Sequence of chain 2.A:
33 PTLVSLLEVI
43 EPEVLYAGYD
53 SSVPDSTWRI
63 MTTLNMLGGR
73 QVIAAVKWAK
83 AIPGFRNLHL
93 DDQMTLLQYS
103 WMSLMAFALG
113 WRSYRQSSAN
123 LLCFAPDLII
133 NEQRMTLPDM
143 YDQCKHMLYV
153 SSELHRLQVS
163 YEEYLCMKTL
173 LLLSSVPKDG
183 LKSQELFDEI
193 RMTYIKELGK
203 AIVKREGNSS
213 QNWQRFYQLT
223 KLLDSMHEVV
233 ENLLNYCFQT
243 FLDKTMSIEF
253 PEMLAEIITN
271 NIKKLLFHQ

Sequence of chain 1.A:
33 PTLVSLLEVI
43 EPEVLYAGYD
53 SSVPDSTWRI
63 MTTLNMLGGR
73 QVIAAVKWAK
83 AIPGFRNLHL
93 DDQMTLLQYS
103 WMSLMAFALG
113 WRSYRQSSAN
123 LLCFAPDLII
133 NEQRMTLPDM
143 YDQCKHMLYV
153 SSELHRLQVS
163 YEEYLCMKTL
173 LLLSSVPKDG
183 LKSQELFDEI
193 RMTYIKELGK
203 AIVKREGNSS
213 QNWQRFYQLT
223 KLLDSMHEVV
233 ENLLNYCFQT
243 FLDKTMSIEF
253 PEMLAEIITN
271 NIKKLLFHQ

A protein and the small-molecule ligand that binds it are described below.
Small molecule (SMILES): CC#C[C@]1(O)CC[C@H]2[C@@H]3CCC4=CC(=O)CCC4=C3[C@@H](c3ccc(N(C)C)cc3)C[C@@]21C

Binding-site contacts:
Ligand atom C3 contacts residue MET107 of chain 1.A at 3.6 Å (hydrophobic).
Ligand atom C6 contacts residue GLN73 of chain 1.A at 3.8 Å.
Ligand atom C23 contacts residue GLY70 of chain 1.A at 3.8 Å.
Ligand atom O30 contacts residue PHE126 of chain 1.A at 3.7 Å.
Ligand atom C30 contacts residue MET149 of chain 1.A at 3.7 Å (hydrophobic).
Ligand atom C16 contacts residue LEU235 of chain 1.A at 3.8 Å (hydrophobic).
Ligand atom C3 contacts residue LEU111 of chain 1.A at 3.6 Å (hydrophobic).
Ligand atom C31 contacts residue GLN145 of chain 1.A at 3.3 Å.
Ligand atom C29 contacts residue PHE240 of chain 1.A at 3.7 Å (hydrophobic).
Ligand atom C30 contacts residue GLN145 of chain 1.A at 3.6 Å.
Ligand atom C30 contacts residue MET63 of chain 1.A at 3.8 Å (hydrophobic).
Ligand atom C22 contacts residue GLY70 of chain 1.A at 3.8 Å.
Ligand atom C25 contacts residue PHE243 of chain 2.A at 3.7 Å (hydrophobic).
Ligand atom C15 contacts residue MET149 of chain 1.A at 3.8 Å (hydrophobic).
Ligand atom C1 contacts residue PHE126 of chain 1.A at 3.0 Å (hydrophobic).
Ligand atom C22 contacts residue MET107 of chain 1.A at 3.8 Å (hydrophobic).
Ligand atom O3 contacts residue MET63 of chain 1.A at 3.6 Å.
Ligand atom C24 contacts residue PHE243 of chain 2.A at 3.6 Å (hydrophobic).
Ligand atom C2 contacts residue PHE126 of chain 1.A at 3.4 Å (hydrophobic).
Ligand atom C31 contacts residue MET149 of chain 1.A at 3.6 Å (hydrophobic).
Ligand atom C9 contacts residue MET104 of chain 1.A at 3.8 Å (hydrophobic).
Ligand atom C19 contacts residue PHE243 of chain 2.A at 3.1 Å (hydrophobic).
Ligand atom C7 contacts residue MET107 of chain 1.A at 3.6 Å (hydrophobic).
Ligand atom C25 contacts residue ASN67 of chain 1.A at 3.8 Å.
Ligand atom C15 contacts residue LEU235 of chain 1.A at 3.6 Å (hydrophobic).
Ligand atom C17 contacts residue GLN145 of chain 1.A at 3.4 Å.
Ligand atom C18 contacts residue LEU66 of chain 1.A at 3.6 Å (hydrophobic).
Ligand atom C23 contacts residue TRP103 of chain 1.A at 3.6 Å (hydrophobic).
Ligand atom C8 contacts residue MET104 of chain 1.A at 3.6 Å (hydrophobic).
Ligand atom O30 contacts residue ARG114 of chain 1.A at 2.8 Å (salt-bridge).
Ligand atom C26 contacts residue ASN67 of chain 1.A at 3.8 Å.
Ligand atom C1 contacts residue LEU66 of chain 1.A at 3.5 Å (hydrophobic).
Ligand atom C23 contacts residue PHE243 of chain 2.A at 3.8 Å (hydrophobic).
Ligand atom O3 contacts residue GLN145 of chain 1.A at 2.7 Å (h-bond).
Ligand atom C26 contacts residue LEU66 of chain 1.A at 3.2 Å (hydrophobic).
Ligand atom C4 contacts residue MET107 of chain 1.A at 3.8 Å (hydrophobic).
Ligand atom O30 contacts residue GLN73 of chain 1.A at 2.8 Å (h-bond).
Ligand atom C3 contacts residue GLN73 of chain 1.A at 3.5 Å.
Ligand atom C28 contacts residue VAL74 of chain 1.A at 3.7 Å (hydrophobic).
Ligand atom C2 contacts residue GLN73 of chain 1.A at 3.3 Å.